Binding-site contacts:
Ligand atom C8 contacts residue ASN316 of chain 1.B at 4.0 Å.
Ligand atom C5 contacts residue ASN320 of chain 1.B at 3.6 Å.
Ligand atom C6 contacts residue SO41 of chain 1.S at 3.5 Å.
Ligand atom C1 contacts residue ASN316 of chain 1.B at 4.0 Å.
Ligand atom C6 contacts residue ARG281 of chain 1.A at 3.7 Å.
Ligand atom C3 contacts residue ASN320 of chain 1.B at 3.8 Å.
Ligand atom C5 contacts residue SO41 of chain 1.S at 3.8 Å.
Ligand atom C4 contacts residue SO41 of chain 1.S at 3.0 Å.
Ligand atom O7 contacts residue ASN316 of chain 1.B at 4.5 Å.
Ligand atom C1 contacts residue ASN320 of chain 1.B at 1.5 Å.
Ligand atom C8 contacts residue ASN320 of chain 1.B at 4.4 Å.
Ligand atom C6 contacts residue ARG281 of chain 1.A at 3.6 Å.
Ligand atom C3 contacts residue SO41 of chain 1.S at 4.3 Å.
Ligand atom O6 contacts residue ARG281 of chain 1.A at 4.4 Å.
Ligand atom O7 contacts residue MET285 of chain 1.A at 3.6 Å (h-bond).
Ligand atom N2 contacts residue ASN316 of chain 1.B at 4.1 Å.
Ligand atom O7 contacts residue ASN320 of chain 1.B at 2.9 Å (h-bond).
Ligand atom C2 contacts residue ASN320 of chain 1.B at 2.5 Å.
Ligand atom N2 contacts residue ASN320 of chain 1.B at 3.0 Å (h-bond).
Ligand atom O7 contacts residue TRP262 of chain 1.A at 4.3 Å.
Ligand atom C7 contacts residue ASN320 of chain 1.B at 3.1 Å.
Ligand atom C7 contacts residue ASN316 of chain 1.B at 4.2 Å.
Ligand atom O6 contacts residue ARG281 of chain 1.A at 3.5 Å (salt-bridge).
Ligand atom C8 contacts residue LEU317 of chain 1.B at 3.6 Å (hydrophobic).
Ligand atom C4 contacts residue ASN320 of chain 1.B at 4.2 Å.
Ligand atom O3 contacts residue SO41 of chain 1.S at 4.4 Å.
Ligand atom C8 contacts residue TRP262 of chain 1.A at 4.1 Å (hydrophobic).
Ligand atom C7 contacts residue LEU317 of chain 1.B at 4.2 Å (hydrophobic).
Ligand atom O4 contacts residue SO41 of chain 1.S at 2.6 Å (h-bond).
Ligand atom O5 contacts residue ASN320 of chain 1.B at 2.3 Å (h-bond).
Ligand atom O7 contacts residue LEU317 of chain 1.B at 4.3 Å.

A protein and the small-molecule ligand that binds it are described below.
Small molecule (SMILES): CC(=O)N[C@H]1[C@H](O[C@H]2[C@H](O)[C@@H](NC(C)=O)CO[C@@H]2CO)O[C@H](CO)[C@@H](O[C@@H]2O[C@H](CO[C@H]3O[C@H](CO)[C@@H](O)[C@H](O)[C@@H]3O)[C@@H](O)[C@H](O[C@H]3O[C@H](CO)[C@@H](O)[C@H](O)[C@@H]3O)[C@@H]2O)[C@@H]1O

Sequence of chain 1.B:
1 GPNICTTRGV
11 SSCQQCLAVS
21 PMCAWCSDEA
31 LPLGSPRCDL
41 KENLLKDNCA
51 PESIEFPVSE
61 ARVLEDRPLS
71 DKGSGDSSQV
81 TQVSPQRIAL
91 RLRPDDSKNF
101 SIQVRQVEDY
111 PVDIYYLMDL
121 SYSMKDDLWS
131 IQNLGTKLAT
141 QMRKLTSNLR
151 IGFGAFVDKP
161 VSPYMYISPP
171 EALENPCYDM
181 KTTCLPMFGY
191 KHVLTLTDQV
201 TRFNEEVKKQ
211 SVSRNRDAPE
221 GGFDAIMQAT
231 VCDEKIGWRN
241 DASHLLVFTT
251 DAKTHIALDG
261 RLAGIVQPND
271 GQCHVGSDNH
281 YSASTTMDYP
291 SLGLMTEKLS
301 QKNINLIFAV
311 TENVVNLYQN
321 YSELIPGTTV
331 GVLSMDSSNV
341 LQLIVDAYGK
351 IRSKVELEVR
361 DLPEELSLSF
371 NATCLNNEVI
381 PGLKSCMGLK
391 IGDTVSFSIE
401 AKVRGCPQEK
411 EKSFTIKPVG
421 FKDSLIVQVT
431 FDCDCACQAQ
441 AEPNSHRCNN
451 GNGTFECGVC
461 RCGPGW

Sequence of chain 1.A:
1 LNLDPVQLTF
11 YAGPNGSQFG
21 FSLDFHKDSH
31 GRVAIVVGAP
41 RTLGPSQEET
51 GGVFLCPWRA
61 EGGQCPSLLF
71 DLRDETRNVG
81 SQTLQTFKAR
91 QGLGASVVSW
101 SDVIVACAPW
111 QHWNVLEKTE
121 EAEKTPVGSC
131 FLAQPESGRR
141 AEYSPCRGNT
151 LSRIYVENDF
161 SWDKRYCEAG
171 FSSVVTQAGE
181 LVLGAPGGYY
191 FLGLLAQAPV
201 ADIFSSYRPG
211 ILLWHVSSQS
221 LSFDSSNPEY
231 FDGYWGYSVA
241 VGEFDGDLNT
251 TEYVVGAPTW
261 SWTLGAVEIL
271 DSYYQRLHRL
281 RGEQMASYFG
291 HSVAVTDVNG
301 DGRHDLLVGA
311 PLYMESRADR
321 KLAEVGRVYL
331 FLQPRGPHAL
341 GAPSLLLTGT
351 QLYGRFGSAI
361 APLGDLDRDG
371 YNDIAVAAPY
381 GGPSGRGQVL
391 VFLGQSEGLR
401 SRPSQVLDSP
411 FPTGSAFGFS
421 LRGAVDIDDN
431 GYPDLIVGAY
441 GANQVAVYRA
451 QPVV